A small-molecule ligand and the protein it binds are described below.
Small molecule (SMILES): COc1cc(-c2cncc(-c3ccc(C4CCN(C)CC4)cc3)c2C)cc(OC)c1OC

Sequence of chain 1.A:
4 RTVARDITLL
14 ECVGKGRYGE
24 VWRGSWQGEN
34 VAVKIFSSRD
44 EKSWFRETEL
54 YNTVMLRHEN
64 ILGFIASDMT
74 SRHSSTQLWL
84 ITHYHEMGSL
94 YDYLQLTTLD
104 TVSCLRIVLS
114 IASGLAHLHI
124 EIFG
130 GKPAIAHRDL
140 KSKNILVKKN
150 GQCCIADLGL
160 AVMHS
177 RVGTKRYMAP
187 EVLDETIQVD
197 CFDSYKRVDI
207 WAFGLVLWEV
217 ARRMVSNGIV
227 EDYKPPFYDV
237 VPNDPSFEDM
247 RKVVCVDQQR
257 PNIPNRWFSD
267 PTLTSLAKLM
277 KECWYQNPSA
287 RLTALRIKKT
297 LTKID

Binding-site contacts:
Ligand atom C06 contacts residue LEU145 of chain 1.A at 3.5 Å (hydrophobic).
Ligand atom C04 contacts residue VAL24 of chain 1.A at 3.7 Å (hydrophobic).
Ligand atom C17 contacts residue GLU14 of chain 1.A at 3.9 Å.
Ligand atom C29 contacts residue ALA155 of chain 1.A at 3.9 Å (hydrophobic).
Ligand atom C16 contacts residue VAL16 of chain 1.A at 3.8 Å (hydrophobic).
Ligand atom C29 contacts residue LYS142 of chain 1.A at 3.4 Å.
Ligand atom C22 contacts residue TYR87 of chain 1.A at 3.1 Å (hydrophobic).
Ligand atom C09 contacts residue LEU145 of chain 1.A at 3.6 Å (hydrophobic).
Ligand atom N08 contacts residue HIS88 of chain 1.A at 2.9 Å (h-bond).
Ligand atom C12 contacts residue GLY91 of chain 1.A at 3.6 Å.
Ligand atom O31 contacts residue LYS37 of chain 1.A at 3.6 Å.
Ligand atom C09 contacts residue HIS88 of chain 1.A at 3.1 Å.
Ligand atom C01 contacts residue THR85 of chain 1.A at 3.5 Å.
Ligand atom C10 contacts residue LEU145 of chain 1.A at 3.6 Å (hydrophobic).
Ligand atom C04 contacts residue THR85 of chain 1.A at 3.9 Å.
Ligand atom O28 contacts residue ALA155 of chain 1.A at 3.9 Å.
Ligand atom C23 contacts residue HIS88 of chain 1.A at 3.7 Å.
Ligand atom C11 contacts residue VAL16 of chain 1.A at 3.8 Å (hydrophobic).
Ligand atom C25 contacts residue VAL24 of chain 1.A at 3.7 Å (hydrophobic).
Ligand atom C07 contacts residue ALA35 of chain 1.A at 3.6 Å (hydrophobic).
Ligand atom C01 contacts residue LEU83 of chain 1.A at 3.4 Å (hydrophobic).
Ligand atom C07 contacts residue HIS86 of chain 1.A at 3.9 Å.
Ligand atom C07 contacts residue LEU145 of chain 1.A at 3.5 Å (hydrophobic).
Ligand atom C04 contacts residue ALA35 of chain 1.A at 3.7 Å (hydrophobic).
Ligand atom C24 contacts residue LEU145 of chain 1.A at 3.6 Å (hydrophobic).
Ligand atom C09 contacts residue TYR87 of chain 1.A at 3.7 Å (hydrophobic).
Ligand atom C23 contacts residue VAL16 of chain 1.A at 3.8 Å (hydrophobic).
Ligand atom C13 contacts residue VAL16 of chain 1.A at 3.9 Å (hydrophobic).
Ligand atom C01 contacts residue LYS37 of chain 1.A at 3.4 Å.
Ligand atom C26 contacts residue LEU145 of chain 1.A at 4.0 Å (hydrophobic).
Ligand atom N08 contacts residue TYR87 of chain 1.A at 3.7 Å.
Ligand atom C29 contacts residue ASN143 of chain 1.A at 3.7 Å.
Ligand atom C13 contacts residue GLY91 of chain 1.A at 3.7 Å.
Ligand atom C14 contacts residue VAL16 of chain 1.A at 3.7 Å (hydrophobic).
Ligand atom C32 contacts residue ASP156 of chain 1.A at 3.7 Å.
Ligand atom C22 contacts residue VAL16 of chain 1.A at 3.6 Å (hydrophobic).
Ligand atom C23 contacts residue TYR87 of chain 1.A at 3.1 Å (hydrophobic).
Ligand atom C01 contacts residue ALA35 of chain 1.A at 3.6 Å (hydrophobic).
Ligand atom N08 contacts residue LEU145 of chain 1.A at 3.6 Å.
Ligand atom O02 contacts residue LYS37 of chain 1.A at 3.5 Å.